This small molecule binds to this protein.
Small molecule (SMILES): CSc1nc(Cl)c(C=O)c(Nc2ccc(S(N)(=O)=O)cc2)n1

Binding-site contacts:
Ligand atom N7 contacts residue DMS1 of chain 1.D at 3.9 Å.
Ligand atom N17 contacts residue HIS94 of chain 1.A at 3.2 Å (h-bond).
Ligand atom C22 contacts residue UNL1 of chain 1.G at 3.4 Å.
Ligand atom S21 contacts residue TRP5 of chain 1.A at 3.8 Å.
Ligand atom C8 contacts residue UNL1 of chain 1.G at 3.6 Å.
Ligand atom C9 contacts residue UNL1 of chain 1.G at 3.6 Å.
Ligand atom N17 contacts residue THR198 of chain 1.A at 2.8 Å (h-bond).
Ligand atom C6 contacts residue PRO201 of chain 1.A at 3.6 Å (hydrophobic).
Ligand atom C12 contacts residue LEU197 of chain 1.A at 3.7 Å (hydrophobic).
Ligand atom O19 contacts residue VAL134 of chain 1.A at 3.8 Å.
Ligand atom C22 contacts residue THR199 of chain 1.A at 3.3 Å.
Ligand atom S14 contacts residue HIS94 of chain 1.A at 3.9 Å.
Ligand atom N17 contacts residue HIS119 of chain 1.A at 3.4 Å (h-bond).
Ligand atom C13 contacts residue UNL1 of chain 1.G at 3.8 Å.
Ligand atom O15 contacts residue HIS94 of chain 1.A at 3.3 Å.
Ligand atom C13 contacts residue LEU197 of chain 1.A at 3.7 Å (hydrophobic).
Ligand atom C13 contacts residue DMS1 of chain 1.D at 3.7 Å.
Ligand atom O16 contacts residue THR198 of chain 1.A at 3.0 Å (h-bond).
Ligand atom S14 contacts residue THR198 of chain 1.A at 3.9 Å.
Ligand atom O19 contacts residue PHE130 of chain 1.A at 3.3 Å.
Ligand atom C22 contacts residue TRP5 of chain 1.A at 3.9 Å (hydrophobic).
Ligand atom C10 contacts residue UNL1 of chain 1.G at 3.1 Å.
Ligand atom N17 contacts residue HIS96 of chain 1.A at 3.2 Å (h-bond).
Ligand atom C5 contacts residue PRO201 of chain 1.A at 3.7 Å (hydrophobic).
Ligand atom N17 contacts residue ZN1 of chain 1.B at 1.9 Å.
Ligand atom C10 contacts residue THR199 of chain 1.A at 3.4 Å.
Ligand atom O15 contacts residue VAL142 of chain 1.A at 3.8 Å.
Ligand atom O16 contacts residue TRP208 of chain 1.A at 3.5 Å.
Ligand atom C2 contacts residue PRO200 of chain 1.A at 3.8 Å (hydrophobic).
Ligand atom O15 contacts residue HIS119 of chain 1.A at 3.5 Å (h-bond).
Ligand atom CL20 contacts residue PRO201 of chain 1.A at 3.8 Å.
Ligand atom O16 contacts residue LEU197 of chain 1.A at 3.3 Å.
Ligand atom N17 contacts residue UNL1 of chain 1.G at 3.1 Å (h-bond).
Ligand atom O19 contacts residue LEU197 of chain 1.A at 3.7 Å.
Ligand atom O15 contacts residue ZN1 of chain 1.B at 3.0 Å.
Ligand atom N1 contacts residue PRO200 of chain 1.A at 3.9 Å.
Ligand atom S14 contacts residue ZN1 of chain 1.B at 3.0 Å.
Ligand atom O15 contacts residue VAL121 of chain 1.A at 3.7 Å.
Ligand atom C9 contacts residue THR199 of chain 1.A at 3.1 Å.
Ligand atom C11 contacts residue UNL1 of chain 1.G at 3.6 Å.

Sequence of chain 1.A:
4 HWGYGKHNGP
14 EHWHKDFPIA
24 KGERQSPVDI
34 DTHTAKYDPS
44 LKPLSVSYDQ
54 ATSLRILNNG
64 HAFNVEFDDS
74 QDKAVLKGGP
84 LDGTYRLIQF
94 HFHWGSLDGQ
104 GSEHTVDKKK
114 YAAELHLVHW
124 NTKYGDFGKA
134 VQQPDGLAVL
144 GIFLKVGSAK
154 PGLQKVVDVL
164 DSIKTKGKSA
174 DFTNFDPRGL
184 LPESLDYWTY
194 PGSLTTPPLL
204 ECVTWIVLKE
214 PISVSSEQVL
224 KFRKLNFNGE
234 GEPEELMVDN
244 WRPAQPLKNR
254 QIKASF